Sequence of chain 1.C:
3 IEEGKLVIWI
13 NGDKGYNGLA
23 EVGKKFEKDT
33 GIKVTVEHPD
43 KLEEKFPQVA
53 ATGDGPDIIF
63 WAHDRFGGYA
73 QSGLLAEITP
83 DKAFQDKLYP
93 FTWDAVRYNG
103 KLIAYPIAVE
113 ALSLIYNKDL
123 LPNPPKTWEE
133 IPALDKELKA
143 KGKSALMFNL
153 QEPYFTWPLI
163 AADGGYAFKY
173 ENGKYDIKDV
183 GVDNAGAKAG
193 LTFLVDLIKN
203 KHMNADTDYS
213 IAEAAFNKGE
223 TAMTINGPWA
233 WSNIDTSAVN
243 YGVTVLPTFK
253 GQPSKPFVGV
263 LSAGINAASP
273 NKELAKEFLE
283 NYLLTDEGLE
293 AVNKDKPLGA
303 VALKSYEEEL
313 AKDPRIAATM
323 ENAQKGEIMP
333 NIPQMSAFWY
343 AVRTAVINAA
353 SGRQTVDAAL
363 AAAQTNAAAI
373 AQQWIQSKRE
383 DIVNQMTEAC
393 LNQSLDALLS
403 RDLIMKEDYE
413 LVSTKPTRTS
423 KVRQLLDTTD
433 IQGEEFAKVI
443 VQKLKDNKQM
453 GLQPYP

Binding-site contacts:
Ligand atom O4 contacts residue ARG345 of chain 1.C at 3.9 Å.
Ligand atom O3 contacts residue TRP63 of chain 1.C at 3.7 Å.
Ligand atom O2 contacts residue ASP66 of chain 1.C at 2.7 Å (salt-bridge).
Ligand atom C1 contacts residue ASP15 of chain 1.C at 3.5 Å.
Ligand atom O3 contacts residue ARG67 of chain 1.C at 3.1 Å (salt-bridge).
Ligand atom O6 contacts residue GLU154 of chain 1.C at 3.0 Å (salt-bridge).
Ligand atom O1 contacts residue ASN13 of chain 1.C at 3.0 Å (h-bond).
Ligand atom C6 contacts residue GLU154 of chain 1.C at 3.3 Å.
Ligand atom C4 contacts residue TYR156 of chain 1.C at 3.9 Å (hydrophobic).
Ligand atom C3 contacts residue TRP63 of chain 1.C at 3.8 Å (hydrophobic).
Ligand atom C1 contacts residue LYS16 of chain 1.C at 3.8 Å.
Ligand atom C2 contacts residue LYS16 of chain 1.C at 3.9 Å.
Ligand atom O3 contacts residue TRP341 of chain 1.C at 3.7 Å.
Ligand atom C6 contacts residue TRP341 of chain 1.C at 3.8 Å (hydrophobic).
Ligand atom C6 contacts residue PRO155 of chain 1.C at 3.7 Å (hydrophobic).
Ligand atom C4 contacts residue TRP341 of chain 1.C at 3.7 Å (hydrophobic).
Ligand atom C2 contacts residue TRP231 of chain 1.C at 3.9 Å (hydrophobic).
Ligand atom O1 contacts residue ASP15 of chain 1.C at 3.1 Å (salt-bridge).
Ligand atom O4 contacts residue ARG67 of chain 1.C at 3.2 Å (salt-bridge).
Ligand atom O4 contacts residue TRP63 of chain 1.C at 4.0 Å.
Ligand atom O3 contacts residue ALA64 of chain 1.C at 3.6 Å.
Ligand atom O5 contacts residue TRP341 of chain 1.C at 4.0 Å.
Ligand atom C2 contacts residue TRP341 of chain 1.C at 4.0 Å (hydrophobic).
Ligand atom O2 contacts residue GLU112 of chain 1.C at 2.6 Å (salt-bridge).
Ligand atom C5 contacts residue GLU154 of chain 1.C at 3.7 Å.
Ligand atom O2 contacts residue MET331 of chain 1.C at 3.9 Å.
Ligand atom O2 contacts residue LYS16 of chain 1.C at 2.8 Å (salt-bridge).
Ligand atom O3 contacts residue ASP66 of chain 1.C at 2.6 Å (salt-bridge).
Ligand atom O2 contacts residue TRP63 of chain 1.C at 3.5 Å (h-bond).
Ligand atom C2 contacts residue ASP66 of chain 1.C at 3.3 Å.
Ligand atom C3 contacts residue ASP66 of chain 1.C at 3.5 Å.
Ligand atom O6 contacts residue PRO155 of chain 1.C at 3.2 Å.
Ligand atom C2 contacts residue GLU112 of chain 1.C at 3.5 Å.
Ligand atom C6 contacts residue TYR156 of chain 1.C at 3.8 Å (hydrophobic).
Ligand atom O6 contacts residue TYR156 of chain 1.C at 3.1 Å (h-bond).
Ligand atom C1 contacts residue TRP231 of chain 1.C at 4.0 Å (hydrophobic).
Ligand atom O1 contacts residue LYS16 of chain 1.C at 3.3 Å (salt-bridge).
Ligand atom O2 contacts residue ALA64 of chain 1.C at 3.5 Å.
Ligand atom O3 contacts residue GLU112 of chain 1.C at 3.8 Å.
Ligand atom O5 contacts residue TYR156 of chain 1.C at 3.6 Å.

A protein and the small-molecule ligand that binds it are described below.
Small molecule (SMILES): C[C@H]1O[C@H](O)[C@H](O)[C@@H](O)[C@@H]1O[C@H]1O[C@H](CO)[C@@H](O)[C@H](O)[C@H]1O